Binding-site contacts:
Ligand atom CB contacts residue PHE54 of chain 1.B at 3.9 Å (hydrophobic).
Ligand atom OXT contacts residue PHE58 of chain 1.B at 4.0 Å.
Ligand atom CA contacts residue HIS182 of chain 1.B at 4.0 Å.
Ligand atom CH2 contacts residue ILE156 of chain 1.B at 3.2 Å (hydrophobic).
Ligand atom CD2 contacts residue MET149 of chain 1.B at 3.8 Å (hydrophobic).
Ligand atom CD1 contacts residue PHE58 of chain 1.B at 3.9 Å (hydrophobic).
Ligand atom CA contacts residue PHE157 of chain 1.B at 3.6 Å (hydrophobic).
Ligand atom CH2 contacts residue LEU126 of chain 1.B at 3.9 Å (hydrophobic).
Ligand atom CZ2 contacts residue ILE156 of chain 1.B at 4.0 Å (hydrophobic).
Ligand atom N contacts residue GLU186 of chain 1.B at 3.2 Å (salt-bridge).
Ligand atom O contacts residue HIS89 of chain 1.B at 2.9 Å.
Ligand atom CZ3 contacts residue PHE54 of chain 1.B at 3.7 Å (hydrophobic).
Ligand atom NE1 contacts residue MET149 of chain 1.B at 2.8 Å (h-bond).
Ligand atom CD2 contacts residue GLY153 of chain 1.B at 3.9 Å.
Ligand atom CE2 contacts residue MET149 of chain 1.B at 3.1 Å (hydrophobic).
Ligand atom N contacts residue PHE157 of chain 1.B at 3.9 Å.
Ligand atom CZ3 contacts residue ILE156 of chain 1.B at 3.5 Å (hydrophobic).
Ligand atom CD1 contacts residue MET149 of chain 1.B at 3.6 Å (hydrophobic).
Ligand atom O contacts residue FE21 of chain 1.G at 2.1 Å.
Ligand atom CE3 contacts residue PHE54 of chain 1.B at 3.1 Å (hydrophobic).
Ligand atom C contacts residue FE21 of chain 1.G at 2.9 Å.
Ligand atom CZ2 contacts residue GLY153 of chain 1.B at 3.8 Å.
Ligand atom NE1 contacts residue GLY153 of chain 1.B at 3.4 Å.
Ligand atom CZ2 contacts residue MET149 of chain 1.B at 3.3 Å (hydrophobic).
Ligand atom O contacts residue TYR177 of chain 1.B at 3.5 Å.
Ligand atom O contacts residue HIS182 of chain 1.B at 3.2 Å (h-bond).
Ligand atom OXT contacts residue TYR177 of chain 1.B at 2.6 Å (h-bond).
Ligand atom CA contacts residue FE21 of chain 1.G at 3.0 Å.
Ligand atom CD1 contacts residue GLU150 of chain 1.B at 3.8 Å.
Ligand atom CB contacts residue FE21 of chain 1.G at 3.9 Å.
Ligand atom CB contacts residue PHE58 of chain 1.B at 3.4 Å (hydrophobic).
Ligand atom OXT contacts residue PHE54 of chain 1.B at 3.7 Å.
Ligand atom CE2 contacts residue GLY153 of chain 1.B at 3.5 Å.
Ligand atom C contacts residue HIS182 of chain 1.B at 3.8 Å.
Ligand atom C contacts residue TYR177 of chain 1.B at 3.4 Å (hydrophobic).
Ligand atom CD2 contacts residue PHE54 of chain 1.B at 3.4 Å (hydrophobic).
Ligand atom CG contacts residue PHE54 of chain 1.B at 3.9 Å (hydrophobic).
Ligand atom CD1 contacts residue GLY153 of chain 1.B at 3.7 Å.
Ligand atom N contacts residue FE21 of chain 1.G at 2.1 Å.
Ligand atom N contacts residue HIS182 of chain 1.B at 3.0 Å (h-bond).

A small-molecule ligand and the protein it binds are described below.
Small molecule (SMILES): N[C@@H](Cc1c[nH]c2ccccc12)C(=O)O

Sequence of chain 1.B:
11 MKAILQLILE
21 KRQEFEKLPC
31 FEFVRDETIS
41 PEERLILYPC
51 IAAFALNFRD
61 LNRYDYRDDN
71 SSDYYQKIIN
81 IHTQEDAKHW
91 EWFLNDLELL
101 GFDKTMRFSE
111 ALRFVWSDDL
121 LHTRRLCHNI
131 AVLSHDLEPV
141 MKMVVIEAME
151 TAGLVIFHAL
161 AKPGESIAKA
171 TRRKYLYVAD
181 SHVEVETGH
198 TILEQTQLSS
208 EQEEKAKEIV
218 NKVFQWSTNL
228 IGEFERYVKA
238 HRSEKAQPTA